Sequence of chain 1.C:
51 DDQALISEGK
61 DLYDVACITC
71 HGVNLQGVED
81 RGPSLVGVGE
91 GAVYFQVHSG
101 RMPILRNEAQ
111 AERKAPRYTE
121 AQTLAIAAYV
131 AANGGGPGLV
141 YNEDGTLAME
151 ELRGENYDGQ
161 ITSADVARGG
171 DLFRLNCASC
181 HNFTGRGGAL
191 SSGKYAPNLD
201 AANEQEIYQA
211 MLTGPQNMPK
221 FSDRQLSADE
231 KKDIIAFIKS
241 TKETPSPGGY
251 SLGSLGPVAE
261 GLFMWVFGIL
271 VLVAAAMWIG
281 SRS

This small molecule binds to this protein.
Small molecule (SMILES): CC(C)=CCC/C(C)=C/C=C/C(C)=C/C=C/C(C)=C/C=C/C=C(C)/C=C/C=C(C)/C=C/C=C(\C)CCC=C(C)C

Binding-site contacts:
Ligand atom C67 contacts residue MET146 of chain 1.B at 3.6 Å (hydrophobic).
Ligand atom C55 contacts residue PHE376 of chain 1.B at 3.9 Å (hydrophobic).
Ligand atom C68 contacts residue LEU115 of chain 1.B at 3.9 Å (hydrophobic).
Ligand atom C57 contacts residue CDL1 of chain 1.MB at 3.8 Å.
Ligand atom C20 contacts residue MET372 of chain 1.B at 3.6 Å (hydrophobic).
Ligand atom C64 contacts residue CDL1 of chain 1.MB at 3.7 Å.
Ligand atom C61 contacts residue TRP300 of chain 1.B at 3.7 Å (hydrophobic).
Ligand atom C66 contacts residue TYR377 of chain 1.B at 3.6 Å (hydrophobic).
Ligand atom C15 contacts residue ALA413 of chain 1.B at 3.9 Å (hydrophobic).
Ligand atom C12 contacts residue GLY40 of chain 1.I at 3.6 Å.
Ligand atom C6 contacts residue GLY74 of chain 1.I at 4.0 Å.
Ligand atom C18 contacts residue ILE409 of chain 1.B at 3.5 Å (hydrophobic).
Ligand atom C53 contacts residue ALA373 of chain 1.B at 3.9 Å (hydrophobic).
Ligand atom C19 contacts residue MET372 of chain 1.B at 3.4 Å (hydrophobic).
Ligand atom C62 contacts residue LEU337 of chain 1.B at 3.7 Å (hydrophobic).
Ligand atom C2 contacts residue HIS78 of chain 1.I at 3.9 Å.
Ligand atom C13 contacts residue GLY40 of chain 1.I at 3.9 Å.
Ligand atom C64 contacts residue TYR377 of chain 1.B at 3.8 Å (hydrophobic).
Ligand atom C66 contacts residue MET146 of chain 1.B at 3.8 Å (hydrophobic).
Ligand atom C54 contacts residue ALA373 of chain 1.B at 3.6 Å (hydrophobic).
Ligand atom C4 contacts residue HIS78 of chain 1.I at 3.8 Å.
Ligand atom C60 contacts residue CDL1 of chain 1.MB at 3.6 Å.
Ligand atom C63 contacts residue TRP300 of chain 1.B at 3.4 Å (hydrophobic).
Ligand atom C57 contacts residue LEU333 of chain 1.B at 3.9 Å (hydrophobic).
Ligand atom C65 contacts residue MET146 of chain 1.B at 3.7 Å (hydrophobic).
Ligand atom C21 contacts residue MET372 of chain 1.B at 3.6 Å (hydrophobic).
Ligand atom C13 contacts residue SER43 of chain 1.I at 3.6 Å.
Ligand atom C13 contacts residue LEU71 of chain 1.I at 3.8 Å (hydrophobic).
Ligand atom C15 contacts residue SER43 of chain 1.I at 3.8 Å.
Ligand atom C9 contacts residue LEU75 of chain 1.I at 3.9 Å (hydrophobic).
Ligand atom C6 contacts residue HIS78 of chain 1.I at 3.8 Å.
Ligand atom C56 contacts residue LEU333 of chain 1.B at 3.8 Å (hydrophobic).
Ligand atom C65 contacts residue TYR377 of chain 1.B at 3.4 Å (hydrophobic).
Ligand atom C67 contacts residue TYR377 of chain 1.B at 3.3 Å (hydrophobic).
Ligand atom C3 contacts residue GLY74 of chain 1.I at 3.7 Å.
Ligand atom C67 contacts residue TYR297 of chain 1.B at 3.8 Å (hydrophobic).
Ligand atom C55 contacts residue LEU333 of chain 1.B at 3.6 Å (hydrophobic).
Ligand atom C54 contacts residue LEU333 of chain 1.B at 3.6 Å (hydrophobic).
Ligand atom C55 contacts residue ALA373 of chain 1.B at 3.6 Å (hydrophobic).
Ligand atom C11 contacts residue GLY40 of chain 1.I at 3.7 Å.

Sequence of chain 1.B:
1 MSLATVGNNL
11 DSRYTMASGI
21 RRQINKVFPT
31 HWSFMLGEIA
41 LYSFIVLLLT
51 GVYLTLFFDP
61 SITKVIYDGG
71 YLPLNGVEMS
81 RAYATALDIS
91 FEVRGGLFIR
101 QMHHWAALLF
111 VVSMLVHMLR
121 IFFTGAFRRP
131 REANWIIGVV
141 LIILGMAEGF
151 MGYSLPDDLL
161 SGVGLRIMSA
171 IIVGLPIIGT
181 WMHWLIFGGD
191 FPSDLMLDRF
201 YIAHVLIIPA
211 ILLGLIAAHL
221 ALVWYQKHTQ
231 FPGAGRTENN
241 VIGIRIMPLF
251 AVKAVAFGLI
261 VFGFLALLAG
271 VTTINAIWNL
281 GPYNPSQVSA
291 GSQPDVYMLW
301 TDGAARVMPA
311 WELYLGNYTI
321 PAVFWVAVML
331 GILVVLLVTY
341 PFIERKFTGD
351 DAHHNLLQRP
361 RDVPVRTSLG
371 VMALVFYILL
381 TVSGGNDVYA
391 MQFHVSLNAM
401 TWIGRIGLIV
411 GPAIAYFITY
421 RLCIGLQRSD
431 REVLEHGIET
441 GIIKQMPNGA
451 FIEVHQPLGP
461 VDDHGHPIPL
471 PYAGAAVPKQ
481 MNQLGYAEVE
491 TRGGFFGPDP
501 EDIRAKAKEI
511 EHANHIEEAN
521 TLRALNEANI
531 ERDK

Sequence of chain 1.I:
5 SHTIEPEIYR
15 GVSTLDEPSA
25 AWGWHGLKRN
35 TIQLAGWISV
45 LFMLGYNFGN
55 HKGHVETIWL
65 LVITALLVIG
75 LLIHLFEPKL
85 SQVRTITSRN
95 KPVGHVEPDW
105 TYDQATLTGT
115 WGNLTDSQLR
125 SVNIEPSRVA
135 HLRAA